The small molecule below binds the protein below.
Small molecule (SMILES): CC(=O)N[C@@H]1[C@@H](O)[C@H](O)[C@@H](CO)O[C@H]1O

Sequence of chain 1.A:
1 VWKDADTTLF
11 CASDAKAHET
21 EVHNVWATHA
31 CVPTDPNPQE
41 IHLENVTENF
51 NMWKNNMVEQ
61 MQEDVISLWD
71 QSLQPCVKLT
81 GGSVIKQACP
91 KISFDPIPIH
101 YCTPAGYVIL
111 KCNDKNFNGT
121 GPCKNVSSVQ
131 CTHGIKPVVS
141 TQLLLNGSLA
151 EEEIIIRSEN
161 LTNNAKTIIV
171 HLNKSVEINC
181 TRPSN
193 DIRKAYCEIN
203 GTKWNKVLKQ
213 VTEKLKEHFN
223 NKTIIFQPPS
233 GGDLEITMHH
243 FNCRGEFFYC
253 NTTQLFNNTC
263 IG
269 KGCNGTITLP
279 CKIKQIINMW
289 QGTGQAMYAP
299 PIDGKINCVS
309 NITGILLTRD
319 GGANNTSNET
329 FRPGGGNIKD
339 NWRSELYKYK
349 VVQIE

Binding-site contacts:
Ligand atom O5 contacts residue GLU152 of chain 1.A at 4.0 Å.
Ligand atom O6 contacts residue ILE154 of chain 1.A at 3.3 Å (h-bond).
Ligand atom N2 contacts residue ASN173 of chain 1.A at 2.9 Å (h-bond).
Ligand atom C2 contacts residue GLU152 of chain 1.A at 4.1 Å.
Ligand atom C8 contacts residue GLU152 of chain 1.A at 3.5 Å.
Ligand atom O7 contacts residue ASN173 of chain 1.A at 4.4 Å.
Ligand atom C5 contacts residue GLN212 of chain 1.A at 4.2 Å.
Ligand atom O6 contacts residue GLU153 of chain 1.A at 3.8 Å.
Ligand atom C1 contacts residue ILE154 of chain 1.A at 4.2 Å (hydrophobic).
Ligand atom C1 contacts residue ASN173 of chain 1.A at 1.4 Å.
Ligand atom O7 contacts residue LYS174 of chain 1.A at 4.1 Å.
Ligand atom C7 contacts residue ASN173 of chain 1.A at 3.5 Å.
Ligand atom C1 contacts residue GLN212 of chain 1.A at 4.4 Å.
Ligand atom C6 contacts residue ILE154 of chain 1.A at 4.2 Å (hydrophobic).
Ligand atom C5 contacts residue ASN173 of chain 1.A at 3.6 Å.
Ligand atom O3 contacts residue GLN212 of chain 1.A at 4.4 Å.
Ligand atom C5 contacts residue GLU153 of chain 1.A at 4.4 Å.
Ligand atom C1 contacts residue GLU152 of chain 1.A at 3.8 Å.
Ligand atom C2 contacts residue ASN173 of chain 1.A at 2.5 Å.
Ligand atom O5 contacts residue GLU153 of chain 1.A at 3.4 Å.
Ligand atom C5 contacts residue ILE154 of chain 1.A at 4.4 Å (hydrophobic).
Ligand atom C6 contacts residue GLU153 of chain 1.A at 4.0 Å.
Ligand atom O5 contacts residue ASN173 of chain 1.A at 2.3 Å (h-bond).
Ligand atom C4 contacts residue GLN212 of chain 1.A at 4.1 Å.
Ligand atom C3 contacts residue ASN173 of chain 1.A at 3.8 Å.
Ligand atom O6 contacts residue LYS216 of chain 1.A at 3.6 Å.
Ligand atom C1 contacts residue GLU153 of chain 1.A at 4.2 Å.
Ligand atom C8 contacts residue ASN173 of chain 1.A at 3.6 Å.
Ligand atom C3 contacts residue GLN212 of chain 1.A at 3.7 Å.
Ligand atom O4 contacts residue GLN212 of chain 1.A at 3.8 Å.
Ligand atom C4 contacts residue ASN173 of chain 1.A at 4.2 Å.
Ligand atom C7 contacts residue GLU152 of chain 1.A at 4.4 Å.
Ligand atom O5 contacts residue ILE154 of chain 1.A at 3.4 Å (h-bond).